Sequence of chain 1.T:
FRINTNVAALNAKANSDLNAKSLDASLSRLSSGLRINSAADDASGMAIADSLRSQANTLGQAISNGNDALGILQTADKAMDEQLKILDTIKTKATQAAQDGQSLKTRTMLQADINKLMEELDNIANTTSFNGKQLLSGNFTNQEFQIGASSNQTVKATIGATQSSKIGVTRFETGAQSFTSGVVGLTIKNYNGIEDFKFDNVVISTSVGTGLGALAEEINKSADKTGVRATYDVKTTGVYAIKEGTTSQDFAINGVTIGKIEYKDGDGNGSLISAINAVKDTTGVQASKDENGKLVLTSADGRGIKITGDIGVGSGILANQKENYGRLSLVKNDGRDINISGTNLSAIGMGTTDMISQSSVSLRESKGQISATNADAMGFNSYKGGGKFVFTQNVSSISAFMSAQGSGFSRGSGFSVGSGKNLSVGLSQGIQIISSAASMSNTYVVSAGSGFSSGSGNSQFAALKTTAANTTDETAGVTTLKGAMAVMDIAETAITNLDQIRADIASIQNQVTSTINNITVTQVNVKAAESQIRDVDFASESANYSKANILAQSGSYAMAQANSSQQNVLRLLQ

A small-molecule ligand and the protein it binds are described below.
Small molecule (SMILES): C[C@H](O)[C@H](N)[C@@H]1O[C@](O)(C(=O)O)C[C@H](O)[C@@H]1N

Binding-site contacts:
Ligand atom O4 contacts residue SER441 of chain 1.T at 3.5 Å (h-bond).
Ligand atom C5 contacts residue SER441 of chain 1.T at 3.9 Å.
Ligand atom N5 contacts residue SER441 of chain 1.T at 4.4 Å.
Ligand atom C4 contacts residue SER441 of chain 1.T at 3.0 Å.
Ligand atom O1A contacts residue ALA440 of chain 1.T at 4.0 Å.
Ligand atom C3 contacts residue SER441 of chain 1.T at 1.7 Å.
Ligand atom O1A contacts residue SER441 of chain 1.T at 2.2 Å (h-bond).
Ligand atom C2 contacts residue SER441 of chain 1.T at 1.4 Å.
Ligand atom O6 contacts residue SER441 of chain 1.T at 2.9 Å (h-bond).
Ligand atom C1 contacts residue SER441 of chain 1.T at 2.1 Å.
Ligand atom C6 contacts residue SER441 of chain 1.T at 3.8 Å.
Ligand atom O1B contacts residue SER441 of chain 1.T at 3.3 Å (h-bond).